This protein binds this small molecule.
Small molecule (SMILES): CC(=O)O[C@H]1C(=O)[C@@]2(C)[C@H]([C@H](OC(=O)c3ccccc3)[C@]3(O)C[C@H](OC(=O)[C@H](O)[C@@H](NC(=O)c4ccccc4)c4ccccc4)C(C)=C1C3(C)C)[C@]1(OC(C)=O)CO[C@@H]1C[C@@H]2O

Binding-site contacts:
Ligand atom O07 contacts residue THR274 of chain 14.D at 3.7 Å.
Ligand atom O01 contacts residue ARG276 of chain 14.D at 3.7 Å.
Ligand atom C42 contacts residue VAL23 of chain 14.D at 3.2 Å (hydrophobic).
Ligand atom O06 contacts residue LEU273 of chain 14.D at 3.0 Å.
Ligand atom C31 contacts residue HIS227 of chain 14.D at 3.6 Å.
Ligand atom C44 contacts residue LEU361 of chain 14.D at 3.1 Å (hydrophobic).
Ligand atom O12 contacts residue GLY360 of chain 14.D at 3.8 Å.
Ligand atom C39 contacts residue ALA231 of chain 14.D at 3.7 Å (hydrophobic).
Ligand atom O06 contacts residue LEU215 of chain 14.D at 3.5 Å.
Ligand atom C09 contacts residue HIS227 of chain 14.D at 3.6 Å.
Ligand atom C19 contacts residue THR274 of chain 14.D at 3.2 Å.
Ligand atom C08 contacts residue HIS227 of chain 14.D at 3.1 Å.
Ligand atom C16 contacts residue THR274 of chain 14.D at 3.6 Å.
Ligand atom C04 contacts residue HIS227 of chain 14.D at 3.5 Å.
Ligand atom C15 contacts residue PRO272 of chain 14.D at 3.3 Å (hydrophobic).
Ligand atom O05 contacts residue LEU361 of chain 14.D at 3.2 Å.
Ligand atom C41 contacts residue GLU27 of chain 14.D at 3.3 Å.
Ligand atom C05 contacts residue HIS227 of chain 14.D at 2.9 Å.
Ligand atom C06 contacts residue HIS227 of chain 14.D at 2.2 Å.
Ligand atom C47 contacts residue ARG276 of chain 14.D at 3.5 Å.
Ligand atom C07 contacts residue HIS227 of chain 14.D at 2.4 Å.
Ligand atom C07 contacts residue ASP224 of chain 14.D at 3.6 Å.
Ligand atom O06 contacts residue PRO272 of chain 14.D at 3.7 Å.
Ligand atom C28 contacts residue PRO358 of chain 14.D at 3.7 Å (hydrophobic).
Ligand atom C42 contacts residue GLU27 of chain 14.D at 3.4 Å.
Ligand atom O06 contacts residue THR274 of chain 14.D at 2.9 Å (h-bond).
Ligand atom C16 contacts residue PRO272 of chain 14.D at 3.8 Å (hydrophobic).
Ligand atom C41 contacts residue VAL23 of chain 14.D at 2.8 Å (hydrophobic).
Ligand atom O13 contacts residue ARG359 of chain 14.D at 3.3 Å (salt-bridge).
Ligand atom O13 contacts residue PRO358 of chain 14.D at 3.2 Å.
Ligand atom C30 contacts residue HIS227 of chain 14.D at 3.2 Å.
Ligand atom C40 contacts residue VAL23 of chain 14.D at 3.7 Å (hydrophobic).
Ligand atom C33 contacts residue GLU22 of chain 14.D at 3.7 Å.
Ligand atom C14 contacts residue LEU215 of chain 14.D at 3.3 Å (hydrophobic).
Ligand atom O10 contacts residue GLY360 of chain 14.D at 3.8 Å.
Ligand atom C15 contacts residue THR274 of chain 14.D at 3.8 Å.
Ligand atom C15 contacts residue LEU273 of chain 14.D at 3.7 Å (hydrophobic).
Ligand atom C36 contacts residue HIS227 of chain 14.D at 3.4 Å.
Ligand atom C14 contacts residue THR274 of chain 14.D at 3.6 Å.
Ligand atom O14 contacts residue HIS227 of chain 14.D at 2.3 Å (h-bond).

Sequence of chain 14.D:
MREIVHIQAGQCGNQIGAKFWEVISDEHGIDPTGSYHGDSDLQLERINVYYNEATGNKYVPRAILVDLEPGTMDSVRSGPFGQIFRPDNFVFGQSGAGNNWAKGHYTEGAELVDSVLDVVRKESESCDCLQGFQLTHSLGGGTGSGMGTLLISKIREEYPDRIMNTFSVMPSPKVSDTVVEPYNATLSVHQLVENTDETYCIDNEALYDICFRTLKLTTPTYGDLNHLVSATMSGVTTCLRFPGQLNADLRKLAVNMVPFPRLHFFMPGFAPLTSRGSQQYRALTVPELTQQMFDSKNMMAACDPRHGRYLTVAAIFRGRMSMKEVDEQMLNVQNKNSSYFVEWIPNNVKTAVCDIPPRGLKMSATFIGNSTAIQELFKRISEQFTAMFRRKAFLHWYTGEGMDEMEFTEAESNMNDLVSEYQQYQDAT